Binding-site contacts:
Ligand atom C8 contacts residue ASN84 of chain 1.A at 4.4 Å.
Ligand atom C5 contacts residue THR86 of chain 1.A at 3.9 Å.
Ligand atom C7 contacts residue ASN84 of chain 1.A at 3.8 Å.
Ligand atom C1 contacts residue THR86 of chain 1.A at 4.1 Å.
Ligand atom C5 contacts residue NAG1 of chain 1.I at 4.5 Å.
Ligand atom O5 contacts residue NAG1 of chain 1.I at 4.2 Å.
Ligand atom O6 contacts residue ASN88 of chain 1.A at 3.4 Å (h-bond).
Ligand atom O5 contacts residue PHE87 of chain 1.A at 4.4 Å.
Ligand atom C3 contacts residue ASN84 of chain 1.A at 3.8 Å.
Ligand atom C4 contacts residue ASN84 of chain 1.A at 4.2 Å.
Ligand atom O7 contacts residue ASN84 of chain 1.A at 4.3 Å.
Ligand atom C2 contacts residue ASN84 of chain 1.A at 2.5 Å.
Ligand atom C6 contacts residue ASN88 of chain 1.A at 4.1 Å.
Ligand atom O5 contacts residue THR86 of chain 1.A at 3.7 Å.
Ligand atom O7 contacts residue THR94 of chain 1.A at 3.4 Å (h-bond).
Ligand atom O6 contacts residue NAG1 of chain 1.I at 3.4 Å (h-bond).
Ligand atom C7 contacts residue THR94 of chain 1.A at 4.4 Å.
Ligand atom C1 contacts residue ASN84 of chain 1.A at 1.4 Å.
Ligand atom O6 contacts residue THR86 of chain 1.A at 3.3 Å (h-bond).
Ligand atom C6 contacts residue NAG1 of chain 1.I at 3.3 Å.
Ligand atom C5 contacts residue ASN84 of chain 1.A at 3.7 Å.
Ligand atom C6 contacts residue THR86 of chain 1.A at 4.2 Å.
Ligand atom N2 contacts residue ASN84 of chain 1.A at 2.8 Å (h-bond).
Ligand atom O5 contacts residue ASN84 of chain 1.A at 2.4 Å (h-bond).

This protein binds this small molecule.
Small molecule (SMILES): CC(=O)N[C@@H]1[C@@H](O)[C@H](O)[C@@H](CO)O[C@H]1O

Sequence of chain 1.A:
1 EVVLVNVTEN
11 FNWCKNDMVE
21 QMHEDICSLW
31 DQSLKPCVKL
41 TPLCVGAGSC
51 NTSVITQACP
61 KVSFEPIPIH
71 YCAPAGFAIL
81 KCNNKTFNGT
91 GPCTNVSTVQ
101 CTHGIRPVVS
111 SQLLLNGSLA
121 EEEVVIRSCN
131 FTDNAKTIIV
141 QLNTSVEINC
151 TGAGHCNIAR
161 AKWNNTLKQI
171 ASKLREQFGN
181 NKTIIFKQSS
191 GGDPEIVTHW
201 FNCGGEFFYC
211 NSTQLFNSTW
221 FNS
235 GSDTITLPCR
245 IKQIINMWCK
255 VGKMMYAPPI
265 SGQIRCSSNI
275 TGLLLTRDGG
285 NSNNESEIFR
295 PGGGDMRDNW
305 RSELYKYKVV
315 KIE